Binding-site contacts:
Ligand atom C8 contacts residue ILE152 of chain 25.A at 4.3 Å (hydrophobic).
Ligand atom C3 contacts residue THR160 of chain 25.A at 3.9 Å.
Ligand atom C2 contacts residue ASN154 of chain 25.A at 2.5 Å.
Ligand atom N2 contacts residue ASN154 of chain 25.A at 3.0 Å (h-bond).
Ligand atom C6 contacts residue HIS158 of chain 25.A at 4.0 Å.
Ligand atom N2 contacts residue THR160 of chain 25.A at 3.5 Å.
Ligand atom O5 contacts residue HIS158 of chain 25.A at 3.8 Å.
Ligand atom O7 contacts residue THR160 of chain 25.A at 2.5 Å.
Ligand atom C6 contacts residue THR160 of chain 25.A at 3.7 Å.
Ligand atom O5 contacts residue THR160 of chain 25.A at 3.2 Å.
Ligand atom C5 contacts residue THR160 of chain 25.A at 3.7 Å.
Ligand atom C7 contacts residue ASN154 of chain 25.A at 3.0 Å.
Ligand atom C4 contacts residue ASN154 of chain 25.A at 4.3 Å.
Ligand atom C8 contacts residue VAL153 of chain 25.A at 4.4 Å (hydrophobic).
Ligand atom O6 contacts residue HIS158 of chain 25.A at 3.4 Å (h-bond).
Ligand atom O3 contacts residue THR160 of chain 25.A at 4.3 Å.
Ligand atom C2 contacts residue THR160 of chain 25.A at 2.7 Å.
Ligand atom O7 contacts residue ASP161 of chain 25.A at 3.7 Å.
Ligand atom C3 contacts residue ASN154 of chain 25.A at 3.9 Å.
Ligand atom C8 contacts residue ASN154 of chain 25.A at 4.1 Å.
Ligand atom O5 contacts residue ASN154 of chain 25.A at 2.4 Å (h-bond).
Ligand atom O7 contacts residue ASN154 of chain 25.A at 2.7 Å (h-bond).
Ligand atom C5 contacts residue ASN154 of chain 25.A at 3.8 Å.
Ligand atom C4 contacts residue THR160 of chain 25.A at 3.6 Å.
Ligand atom C7 contacts residue THR160 of chain 25.A at 3.4 Å.
Ligand atom C1 contacts residue ASN154 of chain 25.A at 1.6 Å.
Ligand atom C1 contacts residue THR160 of chain 25.A at 3.0 Å.

A small-molecule ligand and the protein it binds are described below.
Small molecule (SMILES): CC(=O)N[C@@H]1[C@@H](O)[C@H](O)[C@@H](CO)O[C@H]1O

Sequence of chain 25.A:
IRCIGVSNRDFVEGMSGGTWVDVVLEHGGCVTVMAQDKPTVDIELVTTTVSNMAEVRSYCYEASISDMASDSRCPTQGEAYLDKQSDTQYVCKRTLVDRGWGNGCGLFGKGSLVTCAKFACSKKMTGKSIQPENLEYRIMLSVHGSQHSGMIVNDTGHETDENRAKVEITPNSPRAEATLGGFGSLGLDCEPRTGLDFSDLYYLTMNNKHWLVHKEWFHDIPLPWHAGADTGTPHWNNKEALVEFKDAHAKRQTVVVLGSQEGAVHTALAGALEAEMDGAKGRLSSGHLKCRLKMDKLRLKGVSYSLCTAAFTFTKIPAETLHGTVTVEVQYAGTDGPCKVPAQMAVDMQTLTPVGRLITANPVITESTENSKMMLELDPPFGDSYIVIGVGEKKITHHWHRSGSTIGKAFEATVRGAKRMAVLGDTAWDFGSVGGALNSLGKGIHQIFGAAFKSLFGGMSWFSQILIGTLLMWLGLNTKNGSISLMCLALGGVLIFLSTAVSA